Sequence of chain 1.B:
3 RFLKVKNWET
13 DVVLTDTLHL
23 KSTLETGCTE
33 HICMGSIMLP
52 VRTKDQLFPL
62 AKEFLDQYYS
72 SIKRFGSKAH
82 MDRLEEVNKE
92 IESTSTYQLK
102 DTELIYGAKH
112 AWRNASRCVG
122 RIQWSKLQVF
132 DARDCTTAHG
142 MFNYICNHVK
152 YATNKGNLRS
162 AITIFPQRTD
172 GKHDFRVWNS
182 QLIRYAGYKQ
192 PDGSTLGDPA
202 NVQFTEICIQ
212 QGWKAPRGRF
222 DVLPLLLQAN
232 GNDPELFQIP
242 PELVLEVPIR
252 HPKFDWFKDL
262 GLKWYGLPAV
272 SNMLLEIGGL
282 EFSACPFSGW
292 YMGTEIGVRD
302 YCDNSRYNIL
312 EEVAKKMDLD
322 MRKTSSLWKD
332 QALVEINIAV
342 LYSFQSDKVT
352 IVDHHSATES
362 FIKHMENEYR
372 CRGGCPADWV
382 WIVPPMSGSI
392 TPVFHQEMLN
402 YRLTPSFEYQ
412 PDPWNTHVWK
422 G

Sequence of chain 1.A:
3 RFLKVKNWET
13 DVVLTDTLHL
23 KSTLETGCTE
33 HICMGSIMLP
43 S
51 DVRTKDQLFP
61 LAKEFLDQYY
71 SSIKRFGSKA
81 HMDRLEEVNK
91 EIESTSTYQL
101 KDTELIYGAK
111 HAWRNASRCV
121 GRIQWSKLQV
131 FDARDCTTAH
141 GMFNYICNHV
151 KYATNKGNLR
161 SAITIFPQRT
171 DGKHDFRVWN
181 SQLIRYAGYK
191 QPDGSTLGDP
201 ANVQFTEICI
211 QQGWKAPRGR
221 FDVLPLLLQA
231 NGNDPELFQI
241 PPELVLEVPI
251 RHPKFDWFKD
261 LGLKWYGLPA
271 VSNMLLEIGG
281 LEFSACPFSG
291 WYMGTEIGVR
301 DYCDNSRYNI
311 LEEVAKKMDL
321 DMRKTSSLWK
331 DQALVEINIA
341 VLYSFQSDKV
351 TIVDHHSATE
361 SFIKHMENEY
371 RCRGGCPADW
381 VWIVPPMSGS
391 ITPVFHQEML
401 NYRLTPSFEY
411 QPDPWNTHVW

The small molecule below binds the protein below.
Small molecule (SMILES): Cc1cc(N)nc2cc(-c3ccc(OCc4cocn4)c(CN)c3)ccc12

Binding-site contacts:
Ligand atom C05 contacts residue HEM1 of chain 1.H at 3.9 Å.
Ligand atom O29 contacts residue TRP382 of chain 1.B at 3.7 Å.
Ligand atom C11 contacts residue HEM1 of chain 1.H at 3.1 Å.
Ligand atom C22 contacts residue HEM1 of chain 1.H at 3.2 Å.
Ligand atom N33 contacts residue MET40 of chain 1.B at 3.8 Å.
Ligand atom C08 contacts residue HEM1 of chain 1.H at 3.8 Å.
Ligand atom N33 contacts residue TYR410 of chain 1.B at 3.0 Å (h-bond).
Ligand atom N02 contacts residue TYR292 of chain 1.B at 3.7 Å.
Ligand atom N01 contacts residue HEM1 of chain 1.H at 3.6 Å.
Ligand atom C04 contacts residue HEM1 of chain 1.H at 3.6 Å.
Ligand atom N01 contacts residue GLU296 of chain 1.B at 2.7 Å (salt-bridge).
Ligand atom O29 contacts residue TYR410 of chain 1.B at 3.3 Å (h-bond).
Ligand atom C08 contacts residue VAL271 of chain 1.B at 3.7 Å (hydrophobic).
Ligand atom C07 contacts residue HEM1 of chain 1.H at 3.7 Å.
Ligand atom C32 contacts residue MET40 of chain 1.B at 3.2 Å (hydrophobic).
Ligand atom C06 contacts residue PHE288 of chain 1.B at 3.6 Å (hydrophobic).
Ligand atom C11 contacts residue PHE288 of chain 1.B at 3.9 Å (hydrophobic).
Ligand atom C10 contacts residue HEM1 of chain 1.H at 3.7 Å.
Ligand atom C30 contacts residue TYR410 of chain 1.B at 3.1 Å (hydrophobic).
Ligand atom C10 contacts residue GLU296 of chain 1.B at 3.6 Å.
Ligand atom C23 contacts residue TYR410 of chain 1.B at 3.6 Å (hydrophobic).
Ligand atom C32 contacts residue LEU41 of chain 1.B at 3.9 Å (hydrophobic).
Ligand atom N02 contacts residue HEM1 of chain 1.H at 3.5 Å.
Ligand atom C09 contacts residue GLU296 of chain 1.B at 3.7 Å.
Ligand atom C06 contacts residue VAL271 of chain 1.B at 3.6 Å (hydrophobic).
Ligand atom C03 contacts residue HEM1 of chain 1.H at 3.3 Å.
Ligand atom C09 contacts residue HEM1 of chain 1.H at 3.7 Å.
Ligand atom C34 contacts residue TYR410 of chain 1.B at 3.4 Å (hydrophobic).
Ligand atom C02 contacts residue GLU296 of chain 1.B at 3.5 Å.
Ligand atom C07 contacts residue VAL271 of chain 1.B at 3.3 Å (hydrophobic).
Ligand atom C21 contacts residue HEM1 of chain 1.H at 3.8 Å.
Ligand atom C27 contacts residue HEM1 of chain 1.H at 3.6 Å.
Ligand atom C26 contacts residue HEM1 of chain 1.H at 3.8 Å.
Ligand atom C11 contacts residue GLY290 of chain 1.B at 3.7 Å.
Ligand atom C23 contacts residue HEM1 of chain 1.H at 3.2 Å.
Ligand atom C25 contacts residue HEM1 of chain 1.H at 3.6 Å.
Ligand atom C02 contacts residue HEM1 of chain 1.H at 3.4 Å.
Ligand atom N02 contacts residue GLU296 of chain 1.B at 2.6 Å (salt-bridge).
Ligand atom N02 contacts residue TRP291 of chain 1.B at 2.9 Å (h-bond).
Ligand atom C06 contacts residue HEM1 of chain 1.H at 3.6 Å.